Binding-site contacts:
Ligand atom C3A contacts residue PHE186 of chain 51.A at 3.1 Å (hydrophobic).
Ligand atom C4B contacts residue TYR152 of chain 51.A at 3.6 Å (hydrophobic).
Ligand atom O1 contacts residue MET221 of chain 51.A at 3.7 Å.
Ligand atom C1C contacts residue TYR197 of chain 51.A at 3.7 Å (hydrophobic).
Ligand atom C1C contacts residue TYR128 of chain 51.A at 3.3 Å (hydrophobic).
Ligand atom F2 contacts residue PHE186 of chain 51.A at 3.1 Å.
Ligand atom C3 contacts residue LEU106 of chain 51.A at 3.4 Å (hydrophobic).
Ligand atom F1 contacts residue PHE186 of chain 51.A at 3.3 Å.
Ligand atom O1A contacts residue PHE186 of chain 51.A at 3.4 Å.
Ligand atom C2A contacts residue TYR152 of chain 51.A at 3.5 Å (hydrophobic).
Ligand atom CM6 contacts residue TYR152 of chain 51.A at 3.4 Å (hydrophobic).
Ligand atom F1 contacts residue MET224 of chain 51.A at 3.7 Å.
Ligand atom F3 contacts residue TYR152 of chain 51.A at 3.6 Å.
Ligand atom CM2 contacts residue MET224 of chain 51.A at 3.5 Å (hydrophobic).
Ligand atom C3C contacts residue TYR128 of chain 51.A at 3.1 Å (hydrophobic).
Ligand atom F3 contacts residue ALA150 of chain 51.A at 3.0 Å.
Ligand atom CM3 contacts residue ASN219 of chain 51.A at 3.5 Å.
Ligand atom C4 contacts residue TYR197 of chain 51.A at 3.7 Å (hydrophobic).
Ligand atom N1A contacts residue ALA24 of chain 51.C at 3.3 Å.
Ligand atom CM4 contacts residue VAL176 of chain 51.A at 3.7 Å (hydrophobic).
Ligand atom C2A contacts residue PHE186 of chain 51.A at 3.3 Å (hydrophobic).
Ligand atom N3A contacts residue PHE186 of chain 51.A at 3.1 Å.
Ligand atom N1A contacts residue PHE186 of chain 51.A at 3.5 Å.
Ligand atom F3 contacts residue VAL176 of chain 51.A at 3.6 Å.
Ligand atom F2 contacts residue VAL176 of chain 51.A at 2.7 Å.
Ligand atom C6B contacts residue TYR152 of chain 51.A at 3.6 Å (hydrophobic).
Ligand atom N1A contacts residue PRO174 of chain 51.A at 3.5 Å.
Ligand atom CM4 contacts residue ALA150 of chain 51.A at 3.7 Å (hydrophobic).
Ligand atom N3A contacts residue TYR152 of chain 51.A at 3.5 Å.
Ligand atom CM2 contacts residue TYR128 of chain 51.A at 3.4 Å (hydrophobic).
Ligand atom CM6 contacts residue VAL191 of chain 51.A at 3.7 Å (hydrophobic).
Ligand atom C4 contacts residue LEU106 of chain 51.A at 3.3 Å (hydrophobic).
Ligand atom O1A contacts residue ALA24 of chain 51.C at 3.4 Å.
Ligand atom C3B contacts residue MET224 of chain 51.A at 3.6 Å (hydrophobic).
Ligand atom F3 contacts residue SER175 of chain 51.A at 2.8 Å.
Ligand atom F3 contacts residue PRO174 of chain 51.A at 3.1 Å.
Ligand atom C5B contacts residue TYR152 of chain 51.A at 3.4 Å (hydrophobic).
Ligand atom O1A contacts residue PRO174 of chain 51.A at 3.4 Å.
Ligand atom CM4 contacts residue PHE186 of chain 51.A at 3.5 Å (hydrophobic).
Ligand atom C2C contacts residue TYR128 of chain 51.A at 3.2 Å (hydrophobic).

The small molecule below binds the protein below.
Small molecule (SMILES): Cc1cc(CCCOc2c(C)cc(-c3noc(C(F)(F)F)n3)cc2C)on1

Sequence of chain 51.C:
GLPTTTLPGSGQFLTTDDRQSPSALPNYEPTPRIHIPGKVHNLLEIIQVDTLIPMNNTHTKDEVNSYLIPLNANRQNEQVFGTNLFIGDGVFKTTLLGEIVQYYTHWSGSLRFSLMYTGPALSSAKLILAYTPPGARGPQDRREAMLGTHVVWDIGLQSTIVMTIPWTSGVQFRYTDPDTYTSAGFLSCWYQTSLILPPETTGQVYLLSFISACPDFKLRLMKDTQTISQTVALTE

Sequence of chain 51.A:
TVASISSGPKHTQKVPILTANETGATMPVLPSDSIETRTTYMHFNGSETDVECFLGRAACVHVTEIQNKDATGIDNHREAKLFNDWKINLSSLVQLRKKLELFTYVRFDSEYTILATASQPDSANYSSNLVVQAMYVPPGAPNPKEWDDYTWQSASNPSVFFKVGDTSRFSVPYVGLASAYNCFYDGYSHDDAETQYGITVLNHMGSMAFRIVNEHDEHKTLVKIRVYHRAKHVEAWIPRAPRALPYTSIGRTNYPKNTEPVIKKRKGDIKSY

Sequence of chain 52.C:
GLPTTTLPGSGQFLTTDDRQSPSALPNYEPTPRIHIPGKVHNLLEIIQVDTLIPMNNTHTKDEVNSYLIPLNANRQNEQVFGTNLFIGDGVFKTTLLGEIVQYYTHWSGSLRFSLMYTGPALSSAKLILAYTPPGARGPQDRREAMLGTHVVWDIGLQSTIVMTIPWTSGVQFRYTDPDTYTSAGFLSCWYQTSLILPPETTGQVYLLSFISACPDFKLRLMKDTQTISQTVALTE